Sequence of chain 1.B:
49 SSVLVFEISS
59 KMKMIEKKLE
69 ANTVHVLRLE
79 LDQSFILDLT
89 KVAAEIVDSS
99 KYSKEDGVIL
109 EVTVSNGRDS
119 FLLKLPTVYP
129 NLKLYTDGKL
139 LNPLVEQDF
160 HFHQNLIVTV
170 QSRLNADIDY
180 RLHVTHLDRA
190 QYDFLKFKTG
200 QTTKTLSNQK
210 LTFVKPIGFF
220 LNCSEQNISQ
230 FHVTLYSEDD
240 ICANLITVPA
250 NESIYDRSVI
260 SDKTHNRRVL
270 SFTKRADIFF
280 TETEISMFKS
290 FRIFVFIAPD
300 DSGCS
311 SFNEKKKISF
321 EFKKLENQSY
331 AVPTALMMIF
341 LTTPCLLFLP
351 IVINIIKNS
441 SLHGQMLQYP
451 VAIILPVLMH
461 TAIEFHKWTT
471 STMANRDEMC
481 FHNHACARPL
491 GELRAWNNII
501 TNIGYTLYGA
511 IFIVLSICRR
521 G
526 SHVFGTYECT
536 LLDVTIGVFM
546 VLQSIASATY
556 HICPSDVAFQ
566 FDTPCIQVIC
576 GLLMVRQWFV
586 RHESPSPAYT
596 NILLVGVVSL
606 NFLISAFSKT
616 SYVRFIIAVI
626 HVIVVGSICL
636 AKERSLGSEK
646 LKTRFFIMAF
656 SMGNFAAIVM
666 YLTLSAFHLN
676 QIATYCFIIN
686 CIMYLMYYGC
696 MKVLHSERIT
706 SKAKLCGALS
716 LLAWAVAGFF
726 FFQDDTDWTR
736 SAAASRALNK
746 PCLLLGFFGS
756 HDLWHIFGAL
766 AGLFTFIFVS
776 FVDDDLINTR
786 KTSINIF

Binding-site contacts:
Ligand atom N2 contacts residue ASN221 of chain 1.B at 3.8 Å.
Ligand atom C6 contacts residue GLU224 of chain 1.B at 4.2 Å.
Ligand atom O6 contacts residue GLU224 of chain 1.B at 4.2 Å.
Ligand atom C5 contacts residue ASN221 of chain 1.B at 3.9 Å.
Ligand atom O7 contacts residue PHE219 of chain 1.B at 4.0 Å.
Ligand atom C8 contacts residue PHE219 of chain 1.B at 3.6 Å (hydrophobic).
Ligand atom C8 contacts residue SER289 of chain 1.B at 3.4 Å.
Ligand atom C7 contacts residue SER289 of chain 1.B at 4.2 Å.
Ligand atom N2 contacts residue SER289 of chain 1.B at 4.3 Å.
Ligand atom C2 contacts residue ASN221 of chain 1.B at 4.1 Å.
Ligand atom C8 contacts residue ASN221 of chain 1.B at 4.4 Å.
Ligand atom O5 contacts residue GLU224 of chain 1.B at 4.4 Å.
Ligand atom C7 contacts residue ASN221 of chain 1.B at 3.9 Å.
Ligand atom O5 contacts residue ASN221 of chain 1.B at 2.6 Å (h-bond).
Ligand atom O7 contacts residue ASN221 of chain 1.B at 4.2 Å.
Ligand atom C7 contacts residue PHE219 of chain 1.B at 4.1 Å (hydrophobic).
Ligand atom C1 contacts residue ASN221 of chain 1.B at 3.2 Å.
Ligand atom C8 contacts residue ALA249 of chain 1.B at 4.2 Å (hydrophobic).
Ligand atom O6 contacts residue SER223 of chain 1.B at 4.4 Å.

This small molecule binds to this protein.
Small molecule (SMILES): CC(=O)N[C@H]1[C@H](O[C@H]2[C@H](O)[C@@H](NC(C)=O)CO[C@@H]2CO)O[C@H](CO)[C@@H](O)[C@@H]1O